A small-molecule ligand and the protein it binds are described below.
Small molecule (SMILES): CO[P](=O)(O)O[C@H]1[C@@H](O)[C@H](n2ccc(=O)[nH]c2=O)O[C@@H]1COP(=O)(O)O

Binding-site contacts:
Ligand atom OP2 contacts residue ILE23 of chain 4.N at 4.0 Å.
Ligand atom C4 contacts residue ASN16 of chain 4.N at 4.3 Å.
Ligand atom C5 contacts residue ARG125 of chain 1.C at 3.6 Å.
Ligand atom P contacts residue ARG131 of chain 1.C at 3.5 Å.
Ligand atom C5' contacts residue SER77 of chain 1.C at 4.4 Å.
Ligand atom O2 contacts residue ARG125 of chain 1.C at 4.1 Å.
Ligand atom OP2 contacts residue SER77 of chain 1.C at 3.9 Å.
Ligand atom N3 contacts residue SER17 of chain 4.N at 4.2 Å.
Ligand atom C1' contacts residue ARG125 of chain 1.C at 4.3 Å.
Ligand atom OP3 contacts residue ILE23 of chain 4.N at 4.1 Å.
Ligand atom C5' contacts residue MET76 of chain 1.C at 4.3 Å (hydrophobic).
Ligand atom OP3 contacts residue ARG125 of chain 1.C at 2.8 Å.
Ligand atom C4 contacts residue ARG125 of chain 1.C at 3.8 Å.
Ligand atom O2 contacts residue ASN16 of chain 4.N at 2.6 Å (h-bond).
Ligand atom N1 contacts residue ARG125 of chain 1.C at 3.8 Å.
Ligand atom O3' contacts residue ARG125 of chain 1.C at 4.1 Å.
Ligand atom C5 contacts residue THR21 of chain 4.N at 4.4 Å.
Ligand atom OP1 contacts residue ILE23 of chain 4.N at 3.5 Å.
Ligand atom C4 contacts residue SER17 of chain 4.N at 4.1 Å.
Ligand atom P contacts residue ARG125 of chain 1.C at 3.8 Å.
Ligand atom N3 contacts residue ASN16 of chain 4.N at 3.0 Å (h-bond).
Ligand atom P contacts residue ILE23 of chain 4.N at 4.0 Å.
Ligand atom C4' contacts residue ARG125 of chain 1.C at 4.4 Å.
Ligand atom C3' contacts residue ARG125 of chain 1.C at 3.4 Å.
Ligand atom O5' contacts residue ARG125 of chain 1.C at 3.1 Å (salt-bridge).
Ligand atom O5' contacts residue ARG131 of chain 1.C at 2.9 Å (salt-bridge).
Ligand atom OP1 contacts residue ARG131 of chain 1.C at 3.3 Å (salt-bridge).
Ligand atom C2 contacts residue ASN16 of chain 4.N at 3.2 Å.
Ligand atom O4 contacts residue THR21 of chain 4.N at 4.1 Å.
Ligand atom C6 contacts residue ARG125 of chain 1.C at 3.7 Å.
Ligand atom OP2 contacts residue ARG131 of chain 1.C at 3.7 Å.
Ligand atom O4 contacts residue SER17 of chain 4.N at 3.3 Å.
Ligand atom O4 contacts residue ARG125 of chain 1.C at 4.0 Å.
Ligand atom C5' contacts residue ARG131 of chain 1.C at 3.4 Å.
Ligand atom OP3 contacts residue SER77 of chain 1.C at 4.3 Å.
Ligand atom C2' contacts residue ARG125 of chain 1.C at 3.8 Å.
Ligand atom C2 contacts residue ARG125 of chain 1.C at 3.9 Å.
Ligand atom N3 contacts residue ARG125 of chain 1.C at 3.8 Å.
Ligand atom C5' contacts residue ARG125 of chain 1.C at 4.3 Å.
Ligand atom OP1 contacts residue ARG125 of chain 1.C at 2.8 Å (salt-bridge).

Sequence of chain 1.C:
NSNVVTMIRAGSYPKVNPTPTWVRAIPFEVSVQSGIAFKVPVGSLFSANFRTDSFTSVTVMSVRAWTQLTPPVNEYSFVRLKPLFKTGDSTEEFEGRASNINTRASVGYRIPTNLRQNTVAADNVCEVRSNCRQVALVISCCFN

Sequence of chain 4.N:
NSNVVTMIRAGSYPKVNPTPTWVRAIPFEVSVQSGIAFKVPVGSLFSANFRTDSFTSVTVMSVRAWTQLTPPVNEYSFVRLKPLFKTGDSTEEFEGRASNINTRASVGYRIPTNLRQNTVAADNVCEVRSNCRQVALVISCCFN